The small molecule below binds the protein below.
Small molecule (SMILES): CC(=O)N[C@@H]1[C@@H](O)[C@H](O)[C@@H](CO)O[C@H]1O

Binding-site contacts:
Ligand atom C7 contacts residue ASN331 of chain 1.B at 4.1 Å.
Ligand atom O7 contacts residue GLN580 of chain 1.B at 3.4 Å (h-bond).
Ligand atom C5 contacts residue ASN331 of chain 1.B at 3.7 Å.
Ligand atom C7 contacts residue GLN580 of chain 1.B at 4.4 Å.
Ligand atom C2 contacts residue GLN580 of chain 1.B at 4.4 Å.
Ligand atom C3 contacts residue ASN331 of chain 1.B at 3.8 Å.
Ligand atom O5 contacts residue ASN331 of chain 1.B at 2.4 Å (h-bond).
Ligand atom O4 contacts residue GLN580 of chain 1.B at 3.7 Å.
Ligand atom C4 contacts residue ASN331 of chain 1.B at 4.3 Å.
Ligand atom C2 contacts residue ASN331 of chain 1.B at 2.5 Å.
Ligand atom N2 contacts residue ASN331 of chain 1.B at 2.9 Å (h-bond).
Ligand atom C1 contacts residue ASN331 of chain 1.B at 1.4 Å.
Ligand atom O3 contacts residue GLN580 of chain 1.B at 4.1 Å.
Ligand atom C4 contacts residue GLN580 of chain 1.B at 4.0 Å.

Sequence of chain 1.B:
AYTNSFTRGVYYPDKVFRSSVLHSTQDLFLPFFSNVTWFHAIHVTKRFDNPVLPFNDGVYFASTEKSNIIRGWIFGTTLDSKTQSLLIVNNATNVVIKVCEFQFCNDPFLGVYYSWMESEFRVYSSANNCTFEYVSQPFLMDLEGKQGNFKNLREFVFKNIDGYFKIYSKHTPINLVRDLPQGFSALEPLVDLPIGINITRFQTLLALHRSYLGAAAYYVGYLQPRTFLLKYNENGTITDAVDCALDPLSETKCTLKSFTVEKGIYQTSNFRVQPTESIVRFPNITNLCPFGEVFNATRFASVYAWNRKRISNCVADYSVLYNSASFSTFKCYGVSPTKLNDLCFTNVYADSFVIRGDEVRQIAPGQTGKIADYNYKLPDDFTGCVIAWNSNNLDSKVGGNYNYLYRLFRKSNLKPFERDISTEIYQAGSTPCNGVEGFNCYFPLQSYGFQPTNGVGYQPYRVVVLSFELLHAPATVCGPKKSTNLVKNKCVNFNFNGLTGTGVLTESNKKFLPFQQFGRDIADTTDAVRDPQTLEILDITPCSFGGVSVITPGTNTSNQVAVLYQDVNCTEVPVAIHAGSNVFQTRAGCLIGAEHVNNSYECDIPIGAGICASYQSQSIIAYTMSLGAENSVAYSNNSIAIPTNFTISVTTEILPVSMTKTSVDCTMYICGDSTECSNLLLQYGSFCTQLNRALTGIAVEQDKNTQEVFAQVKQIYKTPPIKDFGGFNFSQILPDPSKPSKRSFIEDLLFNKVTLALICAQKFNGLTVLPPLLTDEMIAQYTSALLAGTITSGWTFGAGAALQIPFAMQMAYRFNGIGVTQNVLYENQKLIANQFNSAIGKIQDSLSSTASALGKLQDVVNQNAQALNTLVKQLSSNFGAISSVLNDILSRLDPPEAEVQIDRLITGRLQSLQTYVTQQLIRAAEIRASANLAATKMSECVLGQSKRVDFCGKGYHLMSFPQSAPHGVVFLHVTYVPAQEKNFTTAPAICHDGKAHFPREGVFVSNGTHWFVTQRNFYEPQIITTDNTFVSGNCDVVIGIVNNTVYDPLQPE